Binding-site contacts:
Ligand atom C7 contacts residue ILE200 of chain 1.A at 4.4 Å (hydrophobic).
Ligand atom N2 contacts residue ASN250 of chain 1.A at 3.0 Å (h-bond).
Ligand atom C8 contacts residue ASN250 of chain 1.A at 3.8 Å.
Ligand atom C5 contacts residue ASN250 of chain 1.A at 3.7 Å.
Ligand atom O5 contacts residue ASN250 of chain 1.A at 2.3 Å (h-bond).
Ligand atom C4 contacts residue ASN250 of chain 1.A at 4.3 Å.
Ligand atom C8 contacts residue ILE200 of chain 1.A at 3.6 Å (hydrophobic).
Ligand atom O7 contacts residue ASN250 of chain 1.A at 3.5 Å (h-bond).
Ligand atom C3 contacts residue ASN250 of chain 1.A at 3.8 Å.
Ligand atom C7 contacts residue ASN250 of chain 1.A at 3.4 Å.
Ligand atom C2 contacts residue ASN250 of chain 1.A at 2.5 Å.
Ligand atom C1 contacts residue ASN250 of chain 1.A at 1.4 Å.

A small-molecule ligand and the protein it binds are described below.
Small molecule (SMILES): CC(=O)N[C@H]1[C@H](O[C@H]2[C@H](O)[C@@H](NC(C)=O)CO[C@@H]2CO)O[C@H](CO)[C@@H](O)[C@@H]1O

Sequence of chain 1.A:
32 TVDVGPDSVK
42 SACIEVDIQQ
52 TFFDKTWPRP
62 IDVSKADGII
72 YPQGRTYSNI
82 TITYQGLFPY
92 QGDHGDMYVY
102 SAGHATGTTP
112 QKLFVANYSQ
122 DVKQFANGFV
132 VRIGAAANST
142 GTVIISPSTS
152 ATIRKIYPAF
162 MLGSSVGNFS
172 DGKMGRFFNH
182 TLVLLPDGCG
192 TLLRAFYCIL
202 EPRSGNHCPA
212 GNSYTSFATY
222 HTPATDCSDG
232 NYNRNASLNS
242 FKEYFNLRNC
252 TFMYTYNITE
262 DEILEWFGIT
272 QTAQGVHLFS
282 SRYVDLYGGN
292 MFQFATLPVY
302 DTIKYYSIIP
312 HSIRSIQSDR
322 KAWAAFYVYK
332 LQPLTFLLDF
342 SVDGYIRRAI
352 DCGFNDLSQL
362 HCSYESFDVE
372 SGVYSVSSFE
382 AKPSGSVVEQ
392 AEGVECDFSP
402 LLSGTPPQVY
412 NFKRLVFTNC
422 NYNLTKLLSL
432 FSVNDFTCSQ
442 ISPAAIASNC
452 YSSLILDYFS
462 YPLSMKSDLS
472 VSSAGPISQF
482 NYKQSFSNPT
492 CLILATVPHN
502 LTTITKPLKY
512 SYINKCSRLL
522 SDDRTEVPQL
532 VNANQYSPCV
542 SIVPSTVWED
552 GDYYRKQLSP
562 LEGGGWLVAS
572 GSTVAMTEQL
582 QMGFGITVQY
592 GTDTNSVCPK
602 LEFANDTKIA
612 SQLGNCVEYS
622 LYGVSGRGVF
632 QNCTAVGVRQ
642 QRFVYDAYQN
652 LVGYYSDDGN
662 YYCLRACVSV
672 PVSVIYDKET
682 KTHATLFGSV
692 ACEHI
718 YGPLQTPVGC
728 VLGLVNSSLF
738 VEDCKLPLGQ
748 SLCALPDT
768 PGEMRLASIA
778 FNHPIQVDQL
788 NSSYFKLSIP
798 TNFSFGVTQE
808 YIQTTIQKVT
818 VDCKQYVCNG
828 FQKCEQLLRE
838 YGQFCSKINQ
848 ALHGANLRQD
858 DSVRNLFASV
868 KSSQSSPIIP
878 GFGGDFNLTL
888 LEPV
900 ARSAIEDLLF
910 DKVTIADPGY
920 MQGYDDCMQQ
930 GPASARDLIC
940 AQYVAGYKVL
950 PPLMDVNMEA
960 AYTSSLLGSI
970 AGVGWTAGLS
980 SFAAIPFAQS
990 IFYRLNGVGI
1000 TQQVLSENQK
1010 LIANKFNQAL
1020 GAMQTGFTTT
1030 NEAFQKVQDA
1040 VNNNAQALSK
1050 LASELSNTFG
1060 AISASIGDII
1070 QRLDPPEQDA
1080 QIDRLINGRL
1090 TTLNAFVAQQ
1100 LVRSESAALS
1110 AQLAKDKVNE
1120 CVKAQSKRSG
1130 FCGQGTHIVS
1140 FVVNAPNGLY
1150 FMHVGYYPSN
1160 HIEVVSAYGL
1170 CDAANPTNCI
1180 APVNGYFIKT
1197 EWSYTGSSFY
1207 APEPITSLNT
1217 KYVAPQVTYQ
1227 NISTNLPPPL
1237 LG